A small-molecule ligand and the protein it binds are described below.
Small molecule (SMILES): CC(=O)N[C@H]1[C@H](O[C@H]2[C@H](O)[C@@H](NC(C)=O)CO[C@@H]2CO)O[C@H](CO)[C@@H](O)[C@@H]1O

Sequence of chain 49.C:
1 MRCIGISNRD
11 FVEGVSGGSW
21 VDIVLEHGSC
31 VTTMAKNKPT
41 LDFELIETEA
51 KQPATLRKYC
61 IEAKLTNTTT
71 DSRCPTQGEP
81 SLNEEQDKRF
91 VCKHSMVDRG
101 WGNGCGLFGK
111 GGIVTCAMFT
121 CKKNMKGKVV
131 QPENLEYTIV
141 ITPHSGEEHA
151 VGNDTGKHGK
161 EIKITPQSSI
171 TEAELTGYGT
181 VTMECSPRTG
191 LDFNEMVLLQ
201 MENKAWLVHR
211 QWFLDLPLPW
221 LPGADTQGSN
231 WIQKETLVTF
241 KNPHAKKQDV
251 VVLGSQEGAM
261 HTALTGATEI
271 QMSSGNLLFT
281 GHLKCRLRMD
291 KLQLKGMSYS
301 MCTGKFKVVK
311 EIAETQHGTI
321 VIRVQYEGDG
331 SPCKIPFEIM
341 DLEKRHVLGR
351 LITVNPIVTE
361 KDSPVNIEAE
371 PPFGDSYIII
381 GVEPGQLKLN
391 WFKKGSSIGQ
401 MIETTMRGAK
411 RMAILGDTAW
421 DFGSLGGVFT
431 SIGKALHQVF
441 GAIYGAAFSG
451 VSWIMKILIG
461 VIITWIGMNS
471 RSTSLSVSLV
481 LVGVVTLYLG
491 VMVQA

Binding-site contacts:
Ligand atom O5 contacts residue HIS149 of chain 49.E at 3.5 Å (h-bond).
Ligand atom O6 contacts residue HIS149 of chain 49.E at 3.0 Å (h-bond).
Ligand atom O5 contacts residue HIS158 of chain 49.E at 3.1 Å (h-bond).
Ligand atom O5 contacts residue THR155 of chain 49.E at 4.3 Å.
Ligand atom O7 contacts residue ASN153 of chain 49.E at 3.3 Å (h-bond).
Ligand atom N2 contacts residue ASN153 of chain 49.E at 2.9 Å (h-bond).
Ligand atom C3 contacts residue HIS149 of chain 49.E at 4.5 Å.
Ligand atom C2 contacts residue HIS149 of chain 49.E at 3.7 Å.
Ligand atom C1 contacts residue ASN153 of chain 49.E at 1.4 Å.
Ligand atom C4 contacts residue ASN153 of chain 49.E at 4.2 Å.
Ligand atom O6 contacts residue ASN153 of chain 49.E at 4.5 Å.
Ligand atom C1 contacts residue HIS158 of chain 49.E at 3.9 Å.
Ligand atom C8 contacts residue ASN153 of chain 49.E at 4.0 Å.
Ligand atom C5 contacts residue ASN153 of chain 49.E at 3.6 Å.
Ligand atom C7 contacts residue ASN153 of chain 49.E at 3.3 Å.
Ligand atom C1 contacts residue THR155 of chain 49.E at 4.0 Å.
Ligand atom C6 contacts residue HIS158 of chain 49.E at 4.0 Å.
Ligand atom O6 contacts residue HIS158 of chain 49.E at 2.8 Å (h-bond).
Ligand atom C3 contacts residue ASN153 of chain 49.E at 3.8 Å.
Ligand atom C2 contacts residue ASN153 of chain 49.E at 2.4 Å.
Ligand atom O3 contacts residue HIS149 of chain 49.E at 4.2 Å.
Ligand atom C5 contacts residue HIS158 of chain 49.E at 4.2 Å.
Ligand atom C6 contacts residue HIS149 of chain 49.E at 4.2 Å.
Ligand atom O6 contacts residue GLY156 of chain 49.E at 4.5 Å.
Ligand atom O7 contacts residue HIS149 of chain 49.E at 3.6 Å.
Ligand atom C1 contacts residue HIS149 of chain 49.E at 3.6 Å.
Ligand atom O5 contacts residue ASN153 of chain 49.E at 2.3 Å (h-bond).
Ligand atom C7 contacts residue HIS149 of chain 49.E at 4.5 Å.
Ligand atom C4 contacts residue HIS149 of chain 49.E at 4.4 Å.
Ligand atom C5 contacts residue HIS149 of chain 49.E at 4.4 Å.
Ligand atom C8 contacts residue GLY102 of chain 49.C at 3.3 Å.

Sequence of chain 49.E:
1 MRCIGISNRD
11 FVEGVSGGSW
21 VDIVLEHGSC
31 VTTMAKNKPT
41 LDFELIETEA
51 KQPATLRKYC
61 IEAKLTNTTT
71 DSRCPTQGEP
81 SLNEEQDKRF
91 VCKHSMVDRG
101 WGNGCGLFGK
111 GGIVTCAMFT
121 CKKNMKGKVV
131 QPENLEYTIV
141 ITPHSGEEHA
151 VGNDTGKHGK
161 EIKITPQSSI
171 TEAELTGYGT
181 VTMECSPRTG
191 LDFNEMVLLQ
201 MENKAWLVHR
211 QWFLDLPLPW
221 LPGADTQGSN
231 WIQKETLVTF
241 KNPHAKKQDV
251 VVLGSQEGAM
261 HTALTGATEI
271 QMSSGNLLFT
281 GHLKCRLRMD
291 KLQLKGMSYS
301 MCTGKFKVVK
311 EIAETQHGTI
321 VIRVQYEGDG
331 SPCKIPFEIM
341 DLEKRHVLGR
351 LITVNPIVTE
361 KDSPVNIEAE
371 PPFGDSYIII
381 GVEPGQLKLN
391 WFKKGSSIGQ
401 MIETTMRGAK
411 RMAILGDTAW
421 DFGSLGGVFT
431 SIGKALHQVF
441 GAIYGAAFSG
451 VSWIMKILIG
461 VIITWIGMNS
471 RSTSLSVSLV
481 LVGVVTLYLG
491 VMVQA